Binding-site contacts:
Ligand atom OAT contacts residue ASN538 of chain 1.A at 3.8 Å.
Ligand atom CAK contacts residue LYS483 of chain 1.A at 3.7 Å.
Ligand atom NAY contacts residue ASN538 of chain 1.A at 3.0 Å (h-bond).
Ligand atom OAT contacts residue LEU533 of chain 1.A at 3.5 Å (h-bond).
Ligand atom CAE contacts residue LYS483 of chain 1.A at 3.9 Å.
Ligand atom NAU contacts residue SER484 of chain 1.A at 2.7 Å (h-bond).
Ligand atom NAX contacts residue TYR534 of chain 1.A at 3.9 Å.
Ligand atom CAV contacts residue SER484 of chain 1.A at 3.1 Å.
Ligand atom CAV contacts residue ARG480 of chain 1.A at 3.2 Å.
Ligand atom NAU contacts residue LEU533 of chain 1.A at 3.4 Å (h-bond).
Ligand atom CBA contacts residue LYS483 of chain 1.A at 3.6 Å.
Ligand atom OAD contacts residue LYS483 of chain 1.A at 3.7 Å.
Ligand atom OAL contacts residue LYS483 of chain 1.A at 3.8 Å.
Ligand atom CAH contacts residue LYS483 of chain 1.A at 3.3 Å.
Ligand atom NAW contacts residue LEU533 of chain 1.A at 3.1 Å (h-bond).
Ligand atom CBE contacts residue THR487 of chain 1.A at 3.8 Å.
Ligand atom CAS contacts residue LEU533 of chain 1.A at 3.5 Å (hydrophobic).
Ligand atom CBK contacts residue LEU529 of chain 1.A at 3.8 Å (hydrophobic).
Ligand atom NAU contacts residue ARG480 of chain 1.A at 3.1 Å (salt-bridge).
Ligand atom CAQ contacts residue LEU533 of chain 1.A at 3.9 Å (hydrophobic).
Ligand atom CAQ contacts residue LEU537 of chain 1.A at 3.7 Å (hydrophobic).
Ligand atom NAZ contacts residue ARG480 of chain 1.A at 3.4 Å (salt-bridge).
Ligand atom CAH contacts residue THR487 of chain 1.A at 3.7 Å.
Ligand atom CAQ contacts residue SER484 of chain 1.A at 3.8 Å.
Ligand atom CBB contacts residue LYS483 of chain 1.A at 3.7 Å.
Ligand atom NAJ contacts residue LYS483 of chain 1.A at 3.6 Å.
Ligand atom CAK contacts residue THR487 of chain 1.A at 3.9 Å.
Ligand atom CAR contacts residue SER484 of chain 1.A at 3.8 Å.
Ligand atom OAC contacts residue LYS483 of chain 1.A at 3.7 Å.
Ligand atom CBO contacts residue LYS483 of chain 1.A at 3.6 Å.
Ligand atom OAL contacts residue THR487 of chain 1.A at 3.2 Å (h-bond).
Ligand atom CBE contacts residue LEU533 of chain 1.A at 3.8 Å (hydrophobic).
Ligand atom CAS contacts residue SER484 of chain 1.A at 3.4 Å.
Ligand atom NAX contacts residue LEU481 of chain 1.A at 3.5 Å.
Ligand atom OAT contacts residue LEU537 of chain 1.A at 3.0 Å (h-bond).
Ligand atom CAV contacts residue LEU533 of chain 1.A at 3.5 Å (hydrophobic).
Ligand atom NAW contacts residue ARG480 of chain 1.A at 3.9 Å.
Ligand atom CAI contacts residue LYS483 of chain 1.A at 3.7 Å.
Ligand atom NAX contacts residue ASN538 of chain 1.A at 3.0 Å (h-bond).
Ligand atom NAW contacts residue SER484 of chain 1.A at 2.9 Å (h-bond).

The protein below binds the small molecule below.
Small molecule (SMILES): CS(=O)(=O)c1cccc(NC(=O)N(Cc2ccc(C(=O)Nc3nnn[nH]3)cc2)c2ccc(C3CCCCC3)cc2)c1

Sequence of chain 1.A:
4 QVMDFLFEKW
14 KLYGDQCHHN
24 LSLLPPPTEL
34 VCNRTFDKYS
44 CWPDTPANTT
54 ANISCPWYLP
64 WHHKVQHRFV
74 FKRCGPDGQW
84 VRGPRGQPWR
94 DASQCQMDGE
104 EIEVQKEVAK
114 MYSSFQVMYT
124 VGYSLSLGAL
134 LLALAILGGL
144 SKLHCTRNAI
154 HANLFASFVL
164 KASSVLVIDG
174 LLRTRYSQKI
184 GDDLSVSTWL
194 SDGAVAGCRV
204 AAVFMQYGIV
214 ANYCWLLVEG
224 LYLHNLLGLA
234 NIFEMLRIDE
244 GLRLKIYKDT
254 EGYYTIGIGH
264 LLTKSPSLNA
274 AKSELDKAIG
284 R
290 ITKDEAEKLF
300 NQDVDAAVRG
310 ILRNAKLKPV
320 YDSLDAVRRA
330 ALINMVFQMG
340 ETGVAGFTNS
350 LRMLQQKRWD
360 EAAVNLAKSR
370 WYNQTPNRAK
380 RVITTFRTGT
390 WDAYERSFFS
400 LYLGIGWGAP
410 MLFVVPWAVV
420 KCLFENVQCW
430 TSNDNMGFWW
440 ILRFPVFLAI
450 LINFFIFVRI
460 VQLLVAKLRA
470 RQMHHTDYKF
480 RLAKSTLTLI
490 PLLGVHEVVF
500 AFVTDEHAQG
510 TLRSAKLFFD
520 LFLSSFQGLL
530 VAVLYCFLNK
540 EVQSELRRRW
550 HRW